Sequence of chain 17.C:
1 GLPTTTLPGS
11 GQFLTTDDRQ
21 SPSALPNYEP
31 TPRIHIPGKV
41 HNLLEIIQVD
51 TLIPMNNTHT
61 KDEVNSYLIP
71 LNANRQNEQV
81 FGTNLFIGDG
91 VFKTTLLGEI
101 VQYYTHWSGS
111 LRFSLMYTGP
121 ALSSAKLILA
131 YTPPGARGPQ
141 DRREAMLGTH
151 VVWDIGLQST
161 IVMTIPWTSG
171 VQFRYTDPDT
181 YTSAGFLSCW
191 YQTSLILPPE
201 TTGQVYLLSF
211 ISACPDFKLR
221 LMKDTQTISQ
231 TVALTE

Sequence of chain 17.A:
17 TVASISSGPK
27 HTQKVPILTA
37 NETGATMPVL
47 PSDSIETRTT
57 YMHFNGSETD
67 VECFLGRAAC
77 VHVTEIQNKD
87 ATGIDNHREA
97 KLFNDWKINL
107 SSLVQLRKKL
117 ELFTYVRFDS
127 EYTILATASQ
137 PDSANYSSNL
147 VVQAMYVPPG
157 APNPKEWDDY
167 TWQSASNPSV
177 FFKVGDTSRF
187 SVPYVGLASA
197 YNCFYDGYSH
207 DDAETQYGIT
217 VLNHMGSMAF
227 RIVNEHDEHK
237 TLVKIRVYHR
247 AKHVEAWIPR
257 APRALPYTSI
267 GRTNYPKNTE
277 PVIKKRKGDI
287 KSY

Binding-site contacts:
Ligand atom C4C contacts residue TYR197 of chain 17.A at 4.0 Å (hydrophobic).
Ligand atom C3C contacts residue TYR128 of chain 17.A at 3.3 Å (hydrophobic).
Ligand atom N3A contacts residue ALA24 of chain 17.C at 3.9 Å.
Ligand atom C5 contacts residue LEU106 of chain 17.A at 3.8 Å (hydrophobic).
Ligand atom C1B contacts residue VAL188 of chain 17.A at 3.7 Å (hydrophobic).
Ligand atom C1B contacts residue ILE104 of chain 17.A at 4.0 Å (hydrophobic).
Ligand atom C6B contacts residue ILE104 of chain 17.A at 3.6 Å (hydrophobic).
Ligand atom C3B contacts residue TYR152 of chain 17.A at 3.6 Å (hydrophobic).
Ligand atom C4A contacts residue PRO174 of chain 17.A at 3.4 Å (hydrophobic).
Ligand atom C2A contacts residue TYR152 of chain 17.A at 3.8 Å (hydrophobic).
Ligand atom C5B contacts residue MET224 of chain 17.A at 3.2 Å (hydrophobic).
Ligand atom C4B contacts residue TYR152 of chain 17.A at 4.0 Å (hydrophobic).
Ligand atom C5A contacts residue PHE186 of chain 17.A at 3.7 Å (hydrophobic).
Ligand atom C2B contacts residue VAL188 of chain 17.A at 3.3 Å (hydrophobic).
Ligand atom C5A contacts residue VAL176 of chain 17.A at 3.8 Å (hydrophobic).
Ligand atom O1A contacts residue PHE186 of chain 17.A at 3.2 Å.
Ligand atom O1 contacts residue ASN219 of chain 17.A at 3.9 Å.
Ligand atom N2 contacts residue ASN219 of chain 17.A at 3.0 Å (h-bond).
Ligand atom CM1 contacts residue LEU14 of chain 18.C at 3.3 Å (hydrophobic).
Ligand atom N3A contacts residue TYR152 of chain 17.A at 3.6 Å.
Ligand atom C3 contacts residue ASN219 of chain 17.A at 3.9 Å.
Ligand atom C5C contacts residue VAL191 of chain 17.A at 3.7 Å (hydrophobic).
Ligand atom CM1 contacts residue SER175 of chain 17.A at 3.9 Å.
Ligand atom C5B contacts residue PHE186 of chain 17.A at 3.9 Å (hydrophobic).
Ligand atom N3A contacts residue PRO174 of chain 17.A at 3.9 Å.
Ligand atom C1C contacts residue LEU106 of chain 17.A at 3.6 Å (hydrophobic).
Ligand atom C2A contacts residue PHE186 of chain 17.A at 3.6 Å (hydrophobic).
Ligand atom C4C contacts residue VAL191 of chain 17.A at 3.3 Å (hydrophobic).
Ligand atom C6B contacts residue TYR128 of chain 17.A at 3.4 Å (hydrophobic).
Ligand atom O1B contacts residue TYR128 of chain 17.A at 3.4 Å (h-bond).
Ligand atom C4 contacts residue TYR197 of chain 17.A at 3.9 Å (hydrophobic).
Ligand atom C1B contacts residue TYR128 of chain 17.A at 3.7 Å (hydrophobic).
Ligand atom CM1 contacts residue VAL176 of chain 17.A at 3.4 Å (hydrophobic).
Ligand atom C6B contacts residue MET224 of chain 17.A at 3.6 Å (hydrophobic).
Ligand atom C2C contacts residue TYR197 of chain 17.A at 3.8 Å (hydrophobic).
Ligand atom CM1 contacts residue PRO174 of chain 17.A at 3.8 Å (hydrophobic).
Ligand atom C3B contacts residue VAL188 of chain 17.A at 3.5 Å (hydrophobic).
Ligand atom C4 contacts residue LEU106 of chain 17.A at 3.6 Å (hydrophobic).
Ligand atom C4B contacts residue PHE186 of chain 17.A at 3.9 Å (hydrophobic).
Ligand atom C4 contacts residue PHE124 of chain 17.A at 3.9 Å (hydrophobic).

Sequence of chain 18.C:
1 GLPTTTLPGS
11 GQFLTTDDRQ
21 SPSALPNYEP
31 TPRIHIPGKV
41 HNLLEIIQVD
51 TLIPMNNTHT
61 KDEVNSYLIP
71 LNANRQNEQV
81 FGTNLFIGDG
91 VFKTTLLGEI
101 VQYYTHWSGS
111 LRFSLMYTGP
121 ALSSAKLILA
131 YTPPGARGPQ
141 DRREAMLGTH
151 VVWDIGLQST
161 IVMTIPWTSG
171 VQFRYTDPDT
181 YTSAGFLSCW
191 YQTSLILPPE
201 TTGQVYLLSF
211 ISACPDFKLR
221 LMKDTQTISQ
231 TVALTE

The protein below binds the small molecule below.
Small molecule (SMILES): Cc1cc(CCCCCOc2ccc(C3=N[C@@H](C)CO3)cc2)on1